This small molecule binds to this protein.
Small molecule (SMILES): CO[C@H]1O[C@H](CO)[C@@H](O)[C@H](O)[C@@H]1O[C@H]1OC[C@@H](O)[C@H](O)[C@@H]1O

Binding-site contacts:
Ligand atom C1 contacts residue GOL1 of chain 1.O at 2.3 Å.
Ligand atom C4 contacts residue GOL1 of chain 1.O at 0.5 Å.
Ligand atom O2 contacts residue GOL1 of chain 1.P at 2.5 Å.
Ligand atom O4 contacts residue GOL1 of chain 1.P at 0.2 Å (h-bond).
Ligand atom O4 contacts residue GLY230 of chain 1.B at 2.8 Å (h-bond).
Ligand atom O4 contacts residue ARG91 of chain 1.B at 3.4 Å (salt-bridge).
Ligand atom C3 contacts residue ASP232 of chain 1.B at 3.2 Å.
Ligand atom C3 contacts residue GLU437 of chain 1.B at 3.4 Å.
Ligand atom C3 contacts residue GOL1 of chain 1.O at 0.5 Å.
Ligand atom O5 contacts residue GOL1 of chain 1.O at 1.4 Å.
Ligand atom O2 contacts residue GOL1 of chain 1.P at 0.2 Å (h-bond).
Ligand atom C4 contacts residue GLU467 of chain 1.B at 3.1 Å.
Ligand atom C6 contacts residue GOL1 of chain 1.O at 0.4 Å.
Ligand atom O2 contacts residue CA1 of chain 1.N at 2.7 Å.
Ligand atom C2 contacts residue GOL1 of chain 1.O at 1.6 Å.
Ligand atom O3 contacts residue ASP232 of chain 1.B at 2.3 Å (salt-bridge).
Ligand atom C2 contacts residue GOL1 of chain 1.P at 0.3 Å.
Ligand atom O1 contacts residue GOL1 of chain 1.O at 2.8 Å.
Ligand atom O5 contacts residue PHE86 of chain 1.B at 3.2 Å.
Ligand atom O6 contacts residue VAL163 of chain 1.B at 3.5 Å.
Ligand atom O3 contacts residue GLU437 of chain 1.B at 2.7 Å (salt-bridge).
Ligand atom O3 contacts residue THR466 of chain 1.B at 3.0 Å (h-bond).
Ligand atom C3 contacts residue GOL1 of chain 1.P at 0.2 Å.
Ligand atom C5 contacts residue GOL1 of chain 1.P at 1.6 Å.
Ligand atom O3 contacts residue GOL1 of chain 1.O at 0.5 Å (h-bond).
Ligand atom O3 contacts residue CA1 of chain 1.N at 2.7 Å.
Ligand atom C5 contacts residue GOL1 of chain 1.O at 0.5 Å.
Ligand atom O3 contacts residue GOL1 of chain 1.P at 0.2 Å (h-bond).
Ligand atom O6 contacts residue GOL1 of chain 1.O at 1.1 Å (h-bond).
Ligand atom C3 contacts residue THR466 of chain 1.B at 3.5 Å.
Ligand atom O2 contacts residue GOL1 of chain 1.O at 2.6 Å.
Ligand atom O2 contacts residue THR466 of chain 1.B at 3.1 Å (h-bond).
Ligand atom C1 contacts residue GOL1 of chain 1.P at 1.5 Å.
Ligand atom O6 contacts residue PHE86 of chain 1.B at 3.5 Å.
Ligand atom O5 contacts residue GOL1 of chain 1.P at 2.3 Å.
Ligand atom C3 contacts residue GLU467 of chain 1.B at 3.2 Å.
Ligand atom C4 contacts residue GOL1 of chain 1.P at 0.2 Å.
Ligand atom O4 contacts residue GLU467 of chain 1.B at 2.7 Å (salt-bridge).
Ligand atom O4 contacts residue GOL1 of chain 1.O at 0.6 Å (h-bond).
Ligand atom O4 contacts residue ASP232 of chain 1.B at 2.7 Å (salt-bridge).

Sequence of chain 1.B:
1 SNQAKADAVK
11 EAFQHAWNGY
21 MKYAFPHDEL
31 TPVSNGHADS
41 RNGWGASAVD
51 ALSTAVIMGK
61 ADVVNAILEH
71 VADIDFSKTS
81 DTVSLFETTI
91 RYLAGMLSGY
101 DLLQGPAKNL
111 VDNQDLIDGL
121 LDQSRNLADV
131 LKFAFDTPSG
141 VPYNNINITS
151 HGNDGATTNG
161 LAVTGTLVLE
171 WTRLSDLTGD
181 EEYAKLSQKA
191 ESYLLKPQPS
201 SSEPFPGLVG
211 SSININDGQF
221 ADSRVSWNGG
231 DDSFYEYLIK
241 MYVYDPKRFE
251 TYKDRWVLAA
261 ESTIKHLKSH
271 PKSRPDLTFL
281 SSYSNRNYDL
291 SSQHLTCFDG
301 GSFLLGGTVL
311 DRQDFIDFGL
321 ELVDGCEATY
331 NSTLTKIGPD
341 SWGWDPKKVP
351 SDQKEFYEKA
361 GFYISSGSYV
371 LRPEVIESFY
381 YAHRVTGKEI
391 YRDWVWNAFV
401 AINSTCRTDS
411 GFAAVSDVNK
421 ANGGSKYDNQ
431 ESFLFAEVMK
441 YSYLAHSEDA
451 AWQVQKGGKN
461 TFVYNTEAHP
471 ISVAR